A small-molecule ligand and the protein it binds are described below.
Small molecule (SMILES): CC[C@H](C)[C@H](NC(=O)[C@H](C)N)C(=O)N[C@@H](Cc1ccccc1)C(=O)N[C@@H](CCC(N)=O)C(=O)N[C@@H](CO)C(=O)N[C@@H](CO)C(=O)N[C@@H](CCSC)C(=O)N[C@H](C(=O)N[C@@H](CCCCN)C(=O)O)[C@@H](C)O

Sequence of chain 1.D:
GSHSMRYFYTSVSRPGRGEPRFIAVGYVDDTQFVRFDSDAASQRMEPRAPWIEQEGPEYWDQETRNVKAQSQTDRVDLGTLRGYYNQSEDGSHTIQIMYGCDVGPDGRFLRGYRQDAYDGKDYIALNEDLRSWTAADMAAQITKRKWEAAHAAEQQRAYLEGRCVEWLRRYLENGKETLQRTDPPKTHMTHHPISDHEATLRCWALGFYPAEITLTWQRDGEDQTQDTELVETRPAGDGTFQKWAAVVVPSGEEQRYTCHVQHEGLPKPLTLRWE

Binding-site contacts:
Ligand atom CD1 contacts residue TYR159 of chain 1.D at 3.5 Å (hydrophobic).
Ligand atom CA contacts residue TYR7 of chain 1.D at 3.6 Å (hydrophobic).
Ligand atom C contacts residue ASP77 of chain 1.D at 3.5 Å.
Ligand atom NE2 contacts residue ASN66 of chain 1.D at 3.2 Å (h-bond).
Ligand atom NZ contacts residue ASP116 of chain 1.D at 2.9 Å (salt-bridge).
Ligand atom O contacts residue TYR159 of chain 1.D at 2.4 Å (h-bond).
Ligand atom N contacts residue GLU63 of chain 1.D at 2.3 Å (salt-bridge).
Ligand atom CG contacts residue THR143 of chain 1.D at 3.5 Å.
Ligand atom N contacts residue TYR171 of chain 1.D at 3.2 Å (h-bond).
Ligand atom CA contacts residue ASP77 of chain 1.D at 3.5 Å.
Ligand atom CE2 contacts residue GLN156 of chain 1.D at 3.2 Å.
Ligand atom C contacts residue TYR159 of chain 1.D at 3.5 Å (hydrophobic).
Ligand atom CE contacts residue ASP116 of chain 1.D at 3.5 Å.
Ligand atom CG2 contacts residue TYR7 of chain 1.D at 3.3 Å (hydrophobic).
Ligand atom NE2 contacts residue ARG163 of chain 1.D at 3.3 Å (salt-bridge).
Ligand atom CB contacts residue THR143 of chain 1.D at 3.4 Å.
Ligand atom CB contacts residue TYR7 of chain 1.D at 3.0 Å (hydrophobic).
Ligand atom SD contacts residue ALA152 of chain 1.D at 3.4 Å.
Ligand atom N contacts residue TYR99 of chain 1.D at 3.0 Å (h-bond).
Ligand atom CB contacts residue TYR171 of chain 1.D at 2.7 Å (hydrophobic).
Ligand atom CE contacts residue ALA150 of chain 1.D at 3.1 Å (hydrophobic).
Ligand atom O contacts residue TYR84 of chain 1.D at 3.3 Å (h-bond).
Ligand atom CB contacts residue ASP77 of chain 1.D at 3.6 Å.
Ligand atom CD contacts residue ASP77 of chain 1.D at 3.1 Å.
Ligand atom CB contacts residue GLN70 of chain 1.D at 3.3 Å.
Ligand atom CA contacts residue TYR99 of chain 1.D at 3.4 Å (hydrophobic).
Ligand atom CG contacts residue TYR123 of chain 1.D at 3.5 Å (hydrophobic).
Ligand atom O contacts residue TRP147 of chain 1.D at 3.0 Å (h-bond).
Ligand atom N contacts residue ASP77 of chain 1.D at 2.7 Å (salt-bridge).
Ligand atom CB contacts residue TYR99 of chain 1.D at 3.2 Å (hydrophobic).
Ligand atom N contacts residue TYR159 of chain 1.D at 3.6 Å.
Ligand atom N contacts residue GLU63 of chain 1.D at 3.1 Å (salt-bridge).
Ligand atom OG contacts residue GLN70 of chain 1.D at 2.7 Å (h-bond).
Ligand atom CA contacts residue TYR171 of chain 1.D at 3.5 Å (hydrophobic).
Ligand atom OG1 contacts residue LYS146 of chain 1.D at 3.2 Å (salt-bridge).
Ligand atom CB contacts residue MET5 of chain 1.D at 3.5 Å (hydrophobic).
Ligand atom O contacts residue LYS146 of chain 1.D at 3.2 Å (salt-bridge).
Ligand atom CD1 contacts residue VAL67 of chain 1.D at 3.5 Å (hydrophobic).
Ligand atom CA contacts residue GLU63 of chain 1.D at 3.5 Å.
Ligand atom O contacts residue THR143 of chain 1.D at 3.1 Å (h-bond).